Sequence of chain 1.A:
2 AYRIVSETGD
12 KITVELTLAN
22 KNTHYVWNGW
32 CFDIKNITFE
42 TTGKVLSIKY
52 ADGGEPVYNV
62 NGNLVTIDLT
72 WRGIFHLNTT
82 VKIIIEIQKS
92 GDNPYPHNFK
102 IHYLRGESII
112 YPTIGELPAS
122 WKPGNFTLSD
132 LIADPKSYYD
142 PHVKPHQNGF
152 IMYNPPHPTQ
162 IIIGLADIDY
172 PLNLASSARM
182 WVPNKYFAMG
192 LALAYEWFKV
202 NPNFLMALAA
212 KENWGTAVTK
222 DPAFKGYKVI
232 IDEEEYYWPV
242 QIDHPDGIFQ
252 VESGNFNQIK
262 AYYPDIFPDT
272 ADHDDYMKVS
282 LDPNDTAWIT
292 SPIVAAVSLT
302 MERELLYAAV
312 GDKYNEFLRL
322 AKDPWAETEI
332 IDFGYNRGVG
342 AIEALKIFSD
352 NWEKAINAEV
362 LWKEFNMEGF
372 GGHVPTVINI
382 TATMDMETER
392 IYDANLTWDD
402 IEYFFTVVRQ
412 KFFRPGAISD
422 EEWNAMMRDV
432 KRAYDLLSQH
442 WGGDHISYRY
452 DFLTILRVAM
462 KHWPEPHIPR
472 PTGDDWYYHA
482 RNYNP

Sequence of chain 1.B:
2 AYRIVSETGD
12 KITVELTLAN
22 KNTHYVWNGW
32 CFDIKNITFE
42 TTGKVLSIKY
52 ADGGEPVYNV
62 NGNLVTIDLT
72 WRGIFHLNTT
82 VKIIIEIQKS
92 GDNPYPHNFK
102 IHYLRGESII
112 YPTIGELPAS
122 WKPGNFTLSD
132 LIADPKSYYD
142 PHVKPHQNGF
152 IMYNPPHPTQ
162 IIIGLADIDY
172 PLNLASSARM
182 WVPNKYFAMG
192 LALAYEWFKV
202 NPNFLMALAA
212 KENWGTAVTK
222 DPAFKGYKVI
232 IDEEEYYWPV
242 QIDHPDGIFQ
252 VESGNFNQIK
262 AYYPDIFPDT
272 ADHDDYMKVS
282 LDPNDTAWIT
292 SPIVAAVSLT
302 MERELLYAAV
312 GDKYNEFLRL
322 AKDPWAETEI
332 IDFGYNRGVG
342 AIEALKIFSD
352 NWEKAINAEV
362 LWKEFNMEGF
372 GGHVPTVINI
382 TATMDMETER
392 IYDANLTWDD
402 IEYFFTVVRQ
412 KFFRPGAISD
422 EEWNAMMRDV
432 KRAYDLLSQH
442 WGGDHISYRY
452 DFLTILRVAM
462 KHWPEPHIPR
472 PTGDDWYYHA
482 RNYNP

A protein and the small-molecule ligand that binds it are described below.
Small molecule (SMILES): CC(=O)N[C@@H]1[C@@H](O)[C@H](O[C@@H]2O[C@H](CO)[C@@H](O)[C@H](O)[C@H]2NC(C)=O)[C@@H](CO)O[C@@H]1O

Binding-site contacts:
Ligand atom C2 contacts residue LYS212 of chain 1.B at 3.8 Å.
Ligand atom O5 contacts residue ASN174 of chain 1.B at 3.6 Å.
Ligand atom O4 contacts residue ASN337 of chain 1.B at 3.6 Å.
Ligand atom O3 contacts residue GLU213 of chain 1.B at 3.8 Å.
Ligand atom O3 contacts residue GLN251 of chain 1.B at 2.7 Å (h-bond).
Ligand atom C7 contacts residue GLN251 of chain 1.B at 3.3 Å.
Ligand atom C2 contacts residue ARG338 of chain 1.A at 3.7 Å.
Ligand atom C7 contacts residue LYS212 of chain 1.B at 3.8 Å.
Ligand atom C8 contacts residue GLN242 of chain 1.B at 3.6 Å.
Ligand atom O3 contacts residue ASN174 of chain 1.B at 3.8 Å.
Ligand atom C3 contacts residue GLN251 of chain 1.B at 3.7 Å.
Ligand atom O3 contacts residue LYS212 of chain 1.B at 2.9 Å (salt-bridge).
Ligand atom O3 contacts residue ARG338 of chain 1.A at 3.0 Å (salt-bridge).
Ligand atom O7 contacts residue GLN251 of chain 1.B at 3.6 Å.
Ligand atom C8 contacts residue ASN214 of chain 1.B at 3.6 Å.
Ligand atom O7 contacts residue ARG338 of chain 1.A at 3.2 Å (salt-bridge).
Ligand atom C1 contacts residue ASN174 of chain 1.B at 3.8 Å.
Ligand atom C4 contacts residue ASN174 of chain 1.B at 3.8 Å.
Ligand atom N2 contacts residue GLN251 of chain 1.B at 3.4 Å (h-bond).
Ligand atom O6 contacts residue HIS374 of chain 1.B at 3.8 Å.
Ligand atom C3 contacts residue GLU213 of chain 1.B at 3.3 Å.
Ligand atom C3 contacts residue ARG338 of chain 1.A at 3.7 Å.
Ligand atom C1 contacts residue GLU213 of chain 1.B at 3.4 Å.
Ligand atom C8 contacts residue GLN251 of chain 1.B at 3.5 Å.
Ligand atom C2 contacts residue ASN174 of chain 1.B at 3.5 Å.
Ligand atom C4 contacts residue GLU213 of chain 1.B at 3.4 Å.
Ligand atom C8 contacts residue LEU175 of chain 1.B at 3.8 Å (hydrophobic).
Ligand atom C5 contacts residue GLU213 of chain 1.B at 3.7 Å.
Ligand atom C2 contacts residue GLU213 of chain 1.B at 3.4 Å.
Ligand atom O6 contacts residue PHE371 of chain 1.B at 2.8 Å (h-bond).
Ligand atom C6 contacts residue PHE371 of chain 1.B at 3.7 Å (hydrophobic).
Ligand atom C7 contacts residue GLU213 of chain 1.B at 3.8 Å.
Ligand atom O4 contacts residue GLU213 of chain 1.B at 2.7 Å (salt-bridge).
Ligand atom O7 contacts residue LYS212 of chain 1.B at 3.0 Å (salt-bridge).
Ligand atom O7 contacts residue ASN174 of chain 1.B at 3.5 Å.
Ligand atom O4 contacts residue GOL1 of chain 1.Q at 3.2 Å (h-bond).
Ligand atom C6 contacts residue ASN337 of chain 1.B at 3.5 Å.
Ligand atom O6 contacts residue LYS212 of chain 1.B at 3.3 Å.
Ligand atom N2 contacts residue GLU213 of chain 1.B at 2.7 Å (salt-bridge).
Ligand atom O7 contacts residue GLY372 of chain 1.B at 3.8 Å.